Sequence of chain 11.E:
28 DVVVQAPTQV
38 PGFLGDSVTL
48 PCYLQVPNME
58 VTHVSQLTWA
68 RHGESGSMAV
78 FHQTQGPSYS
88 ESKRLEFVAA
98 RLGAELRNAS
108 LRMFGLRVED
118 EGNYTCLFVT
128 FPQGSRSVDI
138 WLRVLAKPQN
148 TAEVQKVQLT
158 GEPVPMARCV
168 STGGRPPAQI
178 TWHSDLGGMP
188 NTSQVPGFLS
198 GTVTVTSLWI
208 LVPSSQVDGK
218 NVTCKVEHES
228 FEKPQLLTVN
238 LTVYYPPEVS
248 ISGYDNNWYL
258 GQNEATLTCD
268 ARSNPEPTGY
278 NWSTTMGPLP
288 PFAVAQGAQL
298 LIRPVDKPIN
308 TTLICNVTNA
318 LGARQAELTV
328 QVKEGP

A protein and the small-molecule ligand that binds it are described below.
Small molecule (SMILES): CC(=O)N[C@@H]1[C@@H](O)[C@H](O)[C@@H](CO)O[C@H]1O

Binding-site contacts:
Ligand atom O5 contacts residue ASN313 of chain 11.E at 2.3 Å (h-bond).
Ligand atom N2 contacts residue ASN313 of chain 11.E at 3.0 Å (h-bond).
Ligand atom C2 contacts residue ASN313 of chain 11.E at 2.4 Å.
Ligand atom C7 contacts residue GLN322 of chain 11.E at 3.9 Å.
Ligand atom O5 contacts residue THR315 of chain 11.E at 3.9 Å.
Ligand atom O7 contacts residue ASN313 of chain 11.E at 3.6 Å.
Ligand atom C7 contacts residue ASN313 of chain 11.E at 3.5 Å.
Ligand atom C4 contacts residue ASN313 of chain 11.E at 4.2 Å.
Ligand atom C8 contacts residue GLN322 of chain 11.E at 3.2 Å.
Ligand atom C5 contacts residue THR315 of chain 11.E at 4.0 Å.
Ligand atom C6 contacts residue THR315 of chain 11.E at 3.8 Å.
Ligand atom C1 contacts residue ASN313 of chain 11.E at 1.4 Å.
Ligand atom C3 contacts residue ASN313 of chain 11.E at 3.8 Å.
Ligand atom O7 contacts residue GLN322 of chain 11.E at 4.4 Å.
Ligand atom C5 contacts residue ASN313 of chain 11.E at 3.6 Å.
Ligand atom N2 contacts residue GLN322 of chain 11.E at 4.5 Å.